Binding-site contacts:
Ligand atom C7 contacts residue ASN112 of chain 2.A at 3.7 Å.
Ligand atom C3 contacts residue ARG247 of chain 2.A at 3.7 Å.
Ligand atom N8 contacts residue ARG247 of chain 2.A at 3.2 Å.
Ligand atom C10 contacts residue ARG247 of chain 2.A at 3.4 Å.
Ligand atom O22 contacts residue SER214 of chain 2.A at 2.8 Å (h-bond).
Ligand atom C20 contacts residue PRO61 of chain 2.A at 3.5 Å (hydrophobic).
Ligand atom N14 contacts residue PHE182 of chain 2.A at 3.3 Å.
Ligand atom C15 contacts residue LYS213 of chain 2.A at 3.7 Å.
Ligand atom C18 contacts residue PRO61 of chain 2.A at 3.6 Å (hydrophobic).
Ligand atom C5 contacts residue ARG247 of chain 2.A at 3.5 Å.
Ligand atom C16 contacts residue SO41 of chain 2.B at 3.6 Å.
Ligand atom N6 contacts residue ARG247 of chain 2.A at 3.5 Å (salt-bridge).
Ligand atom C2 contacts residue LYS213 of chain 2.A at 3.7 Å.
Ligand atom C10 contacts residue THR59 of chain 2.A at 3.6 Å.
Ligand atom C7 contacts residue ASP177 of chain 2.A at 3.2 Å.
Ligand atom C13 contacts residue THR59 of chain 2.A at 3.7 Å.
Ligand atom C12 contacts residue SO41 of chain 2.B at 3.7 Å.
Ligand atom N4 contacts residue MET137 of chain 2.A at 3.5 Å (h-bond).
Ligand atom C19 contacts residue GLY181 of chain 2.A at 3.6 Å.
Ligand atom N8 contacts residue VAL114 of chain 2.A at 3.7 Å.
Ligand atom N11 contacts residue ASP177 of chain 2.A at 2.9 Å (salt-bridge).
Ligand atom N6 contacts residue PHE182 of chain 2.A at 3.5 Å.
Ligand atom O23 contacts residue LYS213 of chain 2.A at 3.6 Å.
Ligand atom N11 contacts residue LEU207 of chain 2.A at 3.6 Å.
Ligand atom C2 contacts residue ASP177 of chain 2.A at 3.7 Å.
Ligand atom N4 contacts residue ASP177 of chain 2.A at 2.6 Å (salt-bridge).
Ligand atom N9 contacts residue ASN112 of chain 2.A at 3.1 Å (h-bond).
Ligand atom C12 contacts residue THR59 of chain 2.A at 3.1 Å.
Ligand atom C12 contacts residue ARG247 of chain 2.A at 3.4 Å.
Ligand atom C13 contacts residue SO41 of chain 2.B at 3.3 Å.
Ligand atom C19 contacts residue PRO61 of chain 2.A at 3.6 Å (hydrophobic).
Ligand atom N11 contacts residue ASN112 of chain 2.A at 2.8 Å (h-bond).
Ligand atom N6 contacts residue LYS213 of chain 2.A at 3.2 Å (salt-bridge).
Ligand atom C21 contacts residue SER214 of chain 2.A at 3.5 Å.
Ligand atom O23 contacts residue SER214 of chain 2.A at 2.9 Å (h-bond).
Ligand atom O1 contacts residue GLY209 of chain 2.A at 3.2 Å (h-bond).
Ligand atom O1 contacts residue LYS213 of chain 2.A at 2.7 Å (salt-bridge).
Ligand atom N9 contacts residue ARG247 of chain 2.A at 3.7 Å.
Ligand atom C18 contacts residue LYS213 of chain 2.A at 3.6 Å.
Ligand atom N8 contacts residue ASP93 of chain 2.A at 3.1 Å (salt-bridge).

This small molecule binds to this protein.
Small molecule (SMILES): Nc1nc(O)c2nc(CNc3ccc(C(=O)O)cc3)cnc2n1

Sequence of chain 2.A:
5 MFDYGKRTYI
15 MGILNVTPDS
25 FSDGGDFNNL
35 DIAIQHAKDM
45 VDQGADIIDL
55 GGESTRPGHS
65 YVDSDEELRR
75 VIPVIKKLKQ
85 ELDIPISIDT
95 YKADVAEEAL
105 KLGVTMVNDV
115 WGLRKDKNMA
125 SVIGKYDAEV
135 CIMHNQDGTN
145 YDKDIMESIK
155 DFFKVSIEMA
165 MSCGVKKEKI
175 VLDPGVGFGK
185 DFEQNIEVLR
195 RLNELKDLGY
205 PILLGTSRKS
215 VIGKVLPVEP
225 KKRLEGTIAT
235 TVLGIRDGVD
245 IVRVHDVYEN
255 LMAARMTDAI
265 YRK